Sequence of chain 1.C:
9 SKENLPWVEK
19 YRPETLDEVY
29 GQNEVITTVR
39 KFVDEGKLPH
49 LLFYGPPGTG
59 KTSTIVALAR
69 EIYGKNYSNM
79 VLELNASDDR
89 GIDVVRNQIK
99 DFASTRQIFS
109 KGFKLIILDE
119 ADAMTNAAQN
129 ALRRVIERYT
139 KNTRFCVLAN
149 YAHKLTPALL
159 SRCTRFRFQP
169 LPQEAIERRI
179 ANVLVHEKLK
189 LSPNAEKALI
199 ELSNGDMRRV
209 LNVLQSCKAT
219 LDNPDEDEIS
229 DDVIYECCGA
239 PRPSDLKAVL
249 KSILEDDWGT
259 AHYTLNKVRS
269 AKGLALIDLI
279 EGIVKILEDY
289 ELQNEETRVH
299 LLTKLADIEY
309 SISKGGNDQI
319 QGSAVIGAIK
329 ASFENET

Sequence of chain 1.B:
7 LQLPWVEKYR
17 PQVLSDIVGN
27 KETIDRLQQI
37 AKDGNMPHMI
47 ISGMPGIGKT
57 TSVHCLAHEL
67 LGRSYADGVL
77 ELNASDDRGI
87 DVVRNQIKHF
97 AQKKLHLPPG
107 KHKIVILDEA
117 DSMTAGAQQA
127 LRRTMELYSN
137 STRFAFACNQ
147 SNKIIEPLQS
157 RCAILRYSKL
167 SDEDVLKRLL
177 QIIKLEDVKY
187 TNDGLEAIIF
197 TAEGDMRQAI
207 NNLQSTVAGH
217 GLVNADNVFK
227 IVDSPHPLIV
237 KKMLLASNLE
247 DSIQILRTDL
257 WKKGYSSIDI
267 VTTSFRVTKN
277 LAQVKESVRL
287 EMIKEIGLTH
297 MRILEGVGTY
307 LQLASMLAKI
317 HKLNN

A protein and the small-molecule ligand that binds it are described below.
Small molecule (SMILES): Nc1ncnc2c1ncn2[C@@H]1O[C@H](COP(=O)(O)OP(=O)(O)OP(O)(O)=S)[C@@H](O)[C@H]1O

Binding-site contacts:
Ligand atom N7 contacts residue GLY54 of chain 1.B at 3.3 Å (h-bond).
Ligand atom O2A contacts residue ARG16 of chain 1.B at 3.5 Å (salt-bridge).
Ligand atom C2' contacts residue PRO17 of chain 1.B at 3.6 Å (hydrophobic).
Ligand atom O1B contacts residue LYS55 of chain 1.B at 3.0 Å (salt-bridge).
Ligand atom N6 contacts residue ILE53 of chain 1.B at 3.3 Å (h-bond).
Ligand atom S1G contacts residue ARG160 of chain 1.C at 3.5 Å (salt-bridge).
Ligand atom O2A contacts residue ARG203 of chain 1.B at 3.4 Å (salt-bridge).
Ligand atom O1A contacts residue THR57 of chain 1.B at 3.1 Å (h-bond).
Ligand atom O1A contacts residue LYS55 of chain 1.B at 3.5 Å (salt-bridge).
Ligand atom N6 contacts residue VAL24 of chain 1.B at 2.8 Å (h-bond).
Ligand atom O3B contacts residue ARG203 of chain 1.B at 3.6 Å (salt-bridge).
Ligand atom O3A contacts residue GLY52 of chain 1.B at 3.4 Å.
Ligand atom O2G contacts residue THR56 of chain 1.B at 3.6 Å (h-bond).
Ligand atom O1A contacts residue GLY54 of chain 1.B at 3.2 Å.
Ligand atom O1B contacts residue ILE53 of chain 1.B at 2.8 Å (h-bond).
Ligand atom O3G contacts residue LYS55 of chain 1.B at 3.4 Å.
Ligand atom N6 contacts residue ILE23 of chain 1.B at 3.1 Å.
Ligand atom PG contacts residue MG1 of chain 1.M at 2.8 Å.
Ligand atom O2' contacts residue VAL12 of chain 1.B at 3.1 Å (h-bond).
Ligand atom O2B contacts residue THR56 of chain 1.B at 2.8 Å (h-bond).
Ligand atom C3' contacts residue THR57 of chain 1.B at 3.5 Å.
Ligand atom O2G contacts residue ARG203 of chain 1.B at 3.4 Å (salt-bridge).
Ligand atom O2G contacts residue ARG160 of chain 1.C at 2.4 Å (salt-bridge).
Ligand atom O3B contacts residue GLY52 of chain 1.B at 2.7 Å (h-bond).
Ligand atom PB contacts residue GLY52 of chain 1.B at 3.4 Å.
Ligand atom O1B contacts residue GLY52 of chain 1.B at 3.3 Å (h-bond).
Ligand atom S1G contacts residue ALA156 of chain 1.C at 3.5 Å.
Ligand atom O2G contacts residue MG1 of chain 1.M at 1.9 Å.
Ligand atom O3A contacts residue ARG203 of chain 1.B at 2.8 Å (salt-bridge).
Ligand atom O3' contacts residue VAL12 of chain 1.B at 3.2 Å (h-bond).
Ligand atom C6 contacts residue ILE23 of chain 1.B at 3.5 Å (hydrophobic).
Ligand atom C5' contacts residue ARG203 of chain 1.B at 3.6 Å.
Ligand atom PG contacts residue ARG160 of chain 1.C at 3.5 Å.
Ligand atom N7 contacts residue ILE53 of chain 1.B at 3.1 Å.
Ligand atom O2B contacts residue MG1 of chain 1.M at 2.6 Å.
Ligand atom S1G contacts residue ARG131 of chain 1.C at 3.5 Å (salt-bridge).
Ligand atom O3G contacts residue MG1 of chain 1.M at 2.7 Å.
Ligand atom N1 contacts residue VAL24 of chain 1.B at 3.2 Å (h-bond).
Ligand atom O1B contacts residue GLY54 of chain 1.B at 2.8 Å (h-bond).
Ligand atom O3' contacts residue ARG16 of chain 1.B at 2.9 Å.